Binding-site contacts:
Ligand atom CA contacts residue GLU206 of chain 2.A at 3.1 Å.
Ligand atom CB contacts residue THR98 of chain 2.A at 4.0 Å.
Ligand atom OXT contacts residue SER96 of chain 2.A at 4.0 Å.
Ligand atom OXT contacts residue THR140 of chain 2.A at 3.7 Å.
Ligand atom O contacts residue SER96 of chain 2.A at 3.2 Å.
Ligand atom O contacts residue SER204 of chain 2.A at 3.8 Å.
Ligand atom OXT contacts residue THR98 of chain 2.A at 2.5 Å (h-bond).
Ligand atom CG contacts residue ARG62 of chain 2.A at 3.4 Å.
Ligand atom N contacts residue GLU206 of chain 2.A at 2.6 Å (salt-bridge).
Ligand atom OD2 contacts residue MET23 of chain 2.A at 3.6 Å.
Ligand atom OD1 contacts residue ARG62 of chain 2.A at 3.1 Å (salt-bridge).
Ligand atom N contacts residue SER204 of chain 2.A at 4.0 Å.
Ligand atom C contacts residue THR205 of chain 2.A at 3.6 Å.
Ligand atom CA contacts residue SER204 of chain 2.A at 3.4 Å.
Ligand atom N contacts residue THR205 of chain 2.A at 2.8 Å (h-bond).
Ligand atom OD2 contacts residue ARG62 of chain 2.A at 2.7 Å (salt-bridge).
Ligand atom OD2 contacts residue LYS176 of chain 2.A at 2.8 Å (salt-bridge).
Ligand atom CG contacts residue MET23 of chain 2.A at 3.6 Å (hydrophobic).
Ligand atom OD1 contacts residue MET23 of chain 2.A at 3.6 Å (h-bond).
Ligand atom O contacts residue THR98 of chain 2.A at 3.6 Å.
Ligand atom O contacts residue THR205 of chain 2.A at 3.2 Å (h-bond).
Ligand atom C contacts residue SER96 of chain 2.A at 3.6 Å.
Ligand atom OXT contacts residue SER204 of chain 2.A at 3.7 Å.
Ligand atom N contacts residue LYS176 of chain 2.A at 4.2 Å.
Ligand atom N contacts residue GLY24 of chain 2.A at 4.0 Å.
Ligand atom CA contacts residue MET23 of chain 2.A at 4.1 Å (hydrophobic).
Ligand atom CA contacts residue THR205 of chain 2.A at 3.9 Å.
Ligand atom C contacts residue THR98 of chain 2.A at 3.5 Å.
Ligand atom N contacts residue MET23 of chain 2.A at 2.8 Å (h-bond).
Ligand atom CB contacts residue GLU206 of chain 2.A at 3.9 Å.
Ligand atom OD1 contacts residue SER96 of chain 2.A at 2.5 Å (h-bond).
Ligand atom OXT contacts residue CYS97 of chain 2.A at 3.9 Å.
Ligand atom CB contacts residue LYS176 of chain 2.A at 4.0 Å.
Ligand atom OXT contacts residue SER137 of chain 2.A at 4.1 Å.
Ligand atom C contacts residue SER204 of chain 2.A at 3.7 Å.
Ligand atom C contacts residue CYS97 of chain 2.A at 3.6 Å (hydrophobic).
Ligand atom CG contacts residue SER96 of chain 2.A at 3.7 Å.
Ligand atom CG contacts residue LYS176 of chain 2.A at 3.7 Å.
Ligand atom OXT contacts residue GLY203 of chain 2.A at 3.8 Å.
Ligand atom O contacts residue CYS97 of chain 2.A at 2.6 Å (h-bond).

A small-molecule ligand and the protein it binds are described below.
Small molecule (SMILES): N[C@@H](CC(=O)O)C(=O)O

Sequence of chain 1.A:
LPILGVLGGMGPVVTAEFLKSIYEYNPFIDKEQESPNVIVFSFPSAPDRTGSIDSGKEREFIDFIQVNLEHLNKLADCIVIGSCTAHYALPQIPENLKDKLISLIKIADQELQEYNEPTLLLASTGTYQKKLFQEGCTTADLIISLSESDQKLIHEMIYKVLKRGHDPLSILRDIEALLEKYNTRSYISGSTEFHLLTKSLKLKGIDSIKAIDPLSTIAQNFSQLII

Sequence of chain 2.A:
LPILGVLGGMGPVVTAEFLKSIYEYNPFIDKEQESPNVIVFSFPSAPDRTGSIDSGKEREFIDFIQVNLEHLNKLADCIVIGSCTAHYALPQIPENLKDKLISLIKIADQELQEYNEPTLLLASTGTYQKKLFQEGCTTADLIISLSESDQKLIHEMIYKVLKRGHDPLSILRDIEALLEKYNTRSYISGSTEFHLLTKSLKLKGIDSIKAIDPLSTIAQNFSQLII